Binding-site contacts:
Ligand atom C2 contacts residue BMA1 of chain 1.K at 0.2 Å.
Ligand atom O5 contacts residue BMA1 of chain 1.K at 0.2 Å (h-bond).
Ligand atom C1 contacts residue ALA30 of chain 1.D at 3.8 Å (hydrophobic).
Ligand atom O4 contacts residue ASP81 of chain 1.C at 2.7 Å (salt-bridge).
Ligand atom C6 contacts residue BMA1 of chain 1.K at 0.2 Å.
Ligand atom O6 contacts residue GLU31 of chain 1.D at 3.0 Å (salt-bridge).
Ligand atom C5 contacts residue BMA1 of chain 1.K at 0.2 Å.
Ligand atom C3 contacts residue GLY99 of chain 1.C at 3.8 Å.
Ligand atom O2 contacts residue BMA1 of chain 1.K at 0.2 Å (h-bond).
Ligand atom O2 contacts residue GLY98 of chain 1.C at 4.0 Å.
Ligand atom C4 contacts residue ASP81 of chain 1.C at 3.4 Å.
Ligand atom O1 contacts residue BMA1 of chain 1.K at 1.4 Å.
Ligand atom O6 contacts residue BMA1 of chain 1.K at 0.2 Å (h-bond).
Ligand atom C4 contacts residue GLY99 of chain 1.C at 3.6 Å.
Ligand atom C1 contacts residue BMA1 of chain 1.K at 0.2 Å.
Ligand atom C6 contacts residue ALA80 of chain 1.C at 3.8 Å (hydrophobic).
Ligand atom C6 contacts residue ASP81 of chain 1.C at 3.5 Å.
Ligand atom C6 contacts residue PHE123 of chain 1.C at 3.7 Å (hydrophobic).
Ligand atom C5 contacts residue PHE123 of chain 1.C at 3.8 Å (hydrophobic).
Ligand atom C5 contacts residue ALA30 of chain 1.D at 3.9 Å (hydrophobic).
Ligand atom C6 contacts residue GLU31 of chain 1.D at 3.8 Å.
Ligand atom O2 contacts residue GLY29 of chain 1.D at 3.6 Å.
Ligand atom O5 contacts residue GLY29 of chain 1.D at 3.9 Å.
Ligand atom C4 contacts residue BMA1 of chain 1.K at 0.2 Å.
Ligand atom O6 contacts residue ALA30 of chain 1.D at 2.8 Å (h-bond).
Ligand atom O4 contacts residue ASN125 of chain 1.C at 3.0 Å (h-bond).
Ligand atom O3 contacts residue GLY99 of chain 1.C at 2.8 Å (h-bond).
Ligand atom O6 contacts residue ASP81 of chain 1.C at 3.0 Å (salt-bridge).
Ligand atom O6 contacts residue ALA80 of chain 1.C at 3.5 Å.
Ligand atom O4 contacts residue PHE123 of chain 1.C at 3.6 Å.
Ligand atom O6 contacts residue GLY29 of chain 1.D at 3.1 Å.
Ligand atom O3 contacts residue GLY98 of chain 1.C at 3.7 Å.
Ligand atom O4 contacts residue GLY99 of chain 1.C at 3.2 Å (h-bond).
Ligand atom O2 contacts residue ASN39 of chain 1.C at 4.0 Å.
Ligand atom O3 contacts residue BMA1 of chain 1.K at 0.2 Å (h-bond).
Ligand atom C6 contacts residue ALA30 of chain 1.D at 3.8 Å (hydrophobic).
Ligand atom C3 contacts residue BMA1 of chain 1.K at 0.2 Å.
Ligand atom O5 contacts residue ALA30 of chain 1.D at 3.0 Å (h-bond).
Ligand atom O2 contacts residue ALA30 of chain 1.D at 3.9 Å.
Ligand atom O4 contacts residue BMA1 of chain 1.K at 0.2 Å (h-bond).

A protein and the small-molecule ligand that binds it are described below.
Small molecule (SMILES): OC[C@H]1O[C@H](O)[C@@H](O)[C@@H](O)[C@@H]1O

Sequence of chain 1.C:
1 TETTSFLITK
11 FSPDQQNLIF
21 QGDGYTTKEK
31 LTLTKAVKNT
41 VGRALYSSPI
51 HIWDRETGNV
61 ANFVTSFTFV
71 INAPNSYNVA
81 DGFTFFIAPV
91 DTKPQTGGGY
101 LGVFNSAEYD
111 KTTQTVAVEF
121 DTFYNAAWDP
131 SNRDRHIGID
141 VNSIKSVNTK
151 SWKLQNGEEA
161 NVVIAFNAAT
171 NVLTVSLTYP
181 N

Sequence of chain 1.D:
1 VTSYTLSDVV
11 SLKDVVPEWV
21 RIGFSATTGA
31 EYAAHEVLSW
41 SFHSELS